Sequence of chain 1.A:
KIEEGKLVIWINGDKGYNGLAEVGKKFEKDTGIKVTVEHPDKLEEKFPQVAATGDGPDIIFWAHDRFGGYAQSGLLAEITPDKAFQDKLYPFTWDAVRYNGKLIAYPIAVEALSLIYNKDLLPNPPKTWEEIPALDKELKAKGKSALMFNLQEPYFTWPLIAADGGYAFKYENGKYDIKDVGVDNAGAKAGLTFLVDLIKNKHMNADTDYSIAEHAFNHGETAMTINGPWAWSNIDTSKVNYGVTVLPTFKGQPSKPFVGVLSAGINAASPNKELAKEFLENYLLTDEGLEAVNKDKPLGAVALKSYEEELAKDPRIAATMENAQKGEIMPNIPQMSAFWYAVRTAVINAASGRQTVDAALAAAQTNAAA

The small molecule below binds the protein below.
Small molecule (SMILES): OC[C@H]1O[C@H](O[C@H]2[C@H](O)[C@@H](O)[C@@H](O)O[C@@H]2CO)[C@H](O)[C@@H](O)[C@@H]1O

Binding-site contacts:
Ligand atom O2 contacts residue ALA64 of chain 1.A at 3.3 Å.
Ligand atom C6 contacts residue PHE157 of chain 1.A at 3.9 Å (hydrophobic).
Ligand atom O6 contacts residue PHE157 of chain 1.A at 3.7 Å.
Ligand atom O3 contacts residue TRP341 of chain 1.A at 3.7 Å.
Ligand atom O3 contacts residue ARG67 of chain 1.A at 2.9 Å (salt-bridge).
Ligand atom C6 contacts residue TRP341 of chain 1.A at 3.8 Å (hydrophobic).
Ligand atom O6 contacts residue GLU154 of chain 1.A at 2.7 Å (salt-bridge).
Ligand atom C3 contacts residue TRP63 of chain 1.A at 3.5 Å (hydrophobic).
Ligand atom O6 contacts residue TYR156 of chain 1.A at 3.1 Å (h-bond).
Ligand atom C2 contacts residue ASP66 of chain 1.A at 3.4 Å.
Ligand atom C1 contacts residue TRP231 of chain 1.A at 3.8 Å (hydrophobic).
Ligand atom O4 contacts residue ARG345 of chain 1.A at 3.8 Å.
Ligand atom C3 contacts residue ASP66 of chain 1.A at 3.6 Å.
Ligand atom C4 contacts residue TRP341 of chain 1.A at 3.5 Å (hydrophobic).
Ligand atom C2 contacts residue TRP341 of chain 1.A at 3.9 Å (hydrophobic).
Ligand atom O2 contacts residue GLU112 of chain 1.A at 2.7 Å (salt-bridge).
Ligand atom C2 contacts residue LYS16 of chain 1.A at 3.9 Å.
Ligand atom O2 contacts residue ASP66 of chain 1.A at 2.9 Å (salt-bridge).
Ligand atom O3 contacts residue ALA64 of chain 1.A at 3.4 Å.
Ligand atom O1 contacts residue LYS16 of chain 1.A at 3.1 Å (salt-bridge).
Ligand atom C6 contacts residue PRO155 of chain 1.A at 3.7 Å (hydrophobic).
Ligand atom O3 contacts residue ASP66 of chain 1.A at 2.7 Å (salt-bridge).
Ligand atom O3 contacts residue TRP63 of chain 1.A at 3.1 Å (h-bond).
Ligand atom O2 contacts residue TRP63 of chain 1.A at 3.3 Å (h-bond).
Ligand atom O1 contacts residue ASN13 of chain 1.A at 3.6 Å (h-bond).
Ligand atom O6 contacts residue PRO155 of chain 1.A at 3.2 Å.
Ligand atom C4 contacts residue ARG67 of chain 1.A at 3.9 Å.
Ligand atom O5 contacts residue TYR156 of chain 1.A at 3.1 Å.
Ligand atom C1 contacts residue LYS16 of chain 1.A at 3.8 Å.
Ligand atom C6 contacts residue TYR156 of chain 1.A at 3.5 Å (hydrophobic).
Ligand atom O4 contacts residue ARG67 of chain 1.A at 2.8 Å (salt-bridge).
Ligand atom O3 contacts residue GLU112 of chain 1.A at 3.8 Å.
Ligand atom C2 contacts residue TRP231 of chain 1.A at 3.8 Å (hydrophobic).
Ligand atom C4 contacts residue TYR156 of chain 1.A at 3.7 Å (hydrophobic).
Ligand atom O2 contacts residue LYS16 of chain 1.A at 2.8 Å (salt-bridge).
Ligand atom C2 contacts residue GLU112 of chain 1.A at 3.5 Å.
Ligand atom C6 contacts residue GLU154 of chain 1.A at 3.3 Å.
Ligand atom C1 contacts residue TYR156 of chain 1.A at 3.6 Å (hydrophobic).
Ligand atom O1 contacts residue ASP15 of chain 1.A at 2.7 Å (salt-bridge).
Ligand atom C1 contacts residue ASP15 of chain 1.A at 3.4 Å.